Binding-site contacts:
Ligand atom C contacts residue GLN75 of chain 1.A at 3.4 Å.
Ligand atom O contacts residue ALA332 of chain 1.A at 3.8 Å.
Ligand atom CZ contacts residue LEU190 of chain 1.A at 3.5 Å (hydrophobic).
Ligand atom CE1 contacts residue PHE44 of chain 1.A at 3.7 Å (hydrophobic).
Ligand atom OXT contacts residue GLN75 of chain 1.A at 3.2 Å (h-bond).
Ligand atom CE1 contacts residue THR438 of chain 1.A at 3.9 Å.
Ligand atom N contacts residue ALA330 of chain 1.A at 3.9 Å.
Ligand atom CD2 contacts residue ARG49 of chain 1.A at 3.9 Å.
Ligand atom O contacts residue GLN75 of chain 1.A at 2.8 Å (h-bond).
Ligand atom CB contacts residue VAL28 of chain 1.A at 3.5 Å (hydrophobic).
Ligand atom C contacts residue ALA76 of chain 1.A at 3.6 Å (hydrophobic).
Ligand atom C3 contacts residue LEU439 of chain 1.A at 3.7 Å (hydrophobic).
Ligand atom CB contacts residue LEU22 of chain 1.A at 3.9 Å (hydrophobic).
Ligand atom CE2 contacts residue PRO27 of chain 1.A at 3.6 Å (hydrophobic).
Ligand atom C4 contacts residue LEU439 of chain 1.A at 3.4 Å (hydrophobic).
Ligand atom C contacts residue SER74 of chain 1.A at 3.5 Å.
Ligand atom O contacts residue ARG49 of chain 1.A at 2.8 Å (salt-bridge).
Ligand atom CG contacts residue PRO27 of chain 1.A at 3.7 Å (hydrophobic).
Ligand atom CZ contacts residue PRO27 of chain 1.A at 3.5 Å (hydrophobic).
Ligand atom O contacts residue ALA76 of chain 1.A at 3.9 Å.
Ligand atom CE2 contacts residue LEU190 of chain 1.A at 3.9 Å (hydrophobic).
Ligand atom CE1 contacts residue PRO27 of chain 1.A at 3.4 Å (hydrophobic).
Ligand atom CZ contacts residue ARG49 of chain 1.A at 3.4 Å.
Ligand atom CG contacts residue LEU22 of chain 1.A at 3.4 Å (hydrophobic).
Ligand atom CD2 contacts residue LEU22 of chain 1.A at 3.5 Å (hydrophobic).
Ligand atom OXT contacts residue SER74 of chain 1.A at 3.4 Å (h-bond).
Ligand atom O contacts residue MET356 of chain 1.A at 3.6 Å.
Ligand atom C7 contacts residue ALA330 of chain 1.A at 3.7 Å (hydrophobic).
Ligand atom CD1 contacts residue ARG49 of chain 1.A at 3.7 Å.
Ligand atom CD1 contacts residue TYR53 of chain 1.A at 3.1 Å (hydrophobic).
Ligand atom CD2 contacts residue PRO27 of chain 1.A at 3.6 Å (hydrophobic).
Ligand atom OXT contacts residue ALA76 of chain 1.A at 2.6 Å (h-bond).
Ligand atom CE2 contacts residue ARG49 of chain 1.A at 3.5 Å.
Ligand atom CD1 contacts residue PRO27 of chain 1.A at 3.5 Å (hydrophobic).
Ligand atom O contacts residue TYR53 of chain 1.A at 2.8 Å (h-bond).
Ligand atom O contacts residue LEU31 of chain 1.A at 3.8 Å.
Ligand atom C3 contacts residue ALA332 of chain 1.A at 3.6 Å (hydrophobic).
Ligand atom CD1 contacts residue LEU22 of chain 1.A at 3.8 Å (hydrophobic).
Ligand atom CE1 contacts residue ARG49 of chain 1.A at 3.6 Å.
Ligand atom O contacts residue SER74 of chain 1.A at 3.5 Å.

Sequence of chain 1.A:
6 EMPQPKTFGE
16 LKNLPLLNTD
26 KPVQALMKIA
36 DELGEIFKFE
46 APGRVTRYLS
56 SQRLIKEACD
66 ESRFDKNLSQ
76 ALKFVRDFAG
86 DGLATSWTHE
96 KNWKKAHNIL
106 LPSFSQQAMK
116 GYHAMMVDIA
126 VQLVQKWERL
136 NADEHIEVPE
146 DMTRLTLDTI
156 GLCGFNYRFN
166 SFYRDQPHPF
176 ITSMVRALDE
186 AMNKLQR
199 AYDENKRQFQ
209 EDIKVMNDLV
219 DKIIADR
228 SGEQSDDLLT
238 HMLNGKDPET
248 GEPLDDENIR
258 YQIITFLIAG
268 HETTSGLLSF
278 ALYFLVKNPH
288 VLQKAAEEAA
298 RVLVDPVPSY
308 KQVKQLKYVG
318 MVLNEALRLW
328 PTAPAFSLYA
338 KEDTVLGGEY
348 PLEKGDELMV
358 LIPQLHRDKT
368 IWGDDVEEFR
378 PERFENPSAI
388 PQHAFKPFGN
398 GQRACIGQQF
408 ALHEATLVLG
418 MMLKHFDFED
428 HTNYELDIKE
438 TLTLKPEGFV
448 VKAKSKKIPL

A small-molecule ligand and the protein it binds are described below.
Small molecule (SMILES): NCCCCCCC(=O)N[C@@H](Cc1ccccc1)C(=O)N[C@@H](Cc1ccccc1)C(=O)O